This small molecule binds to this protein.
Small molecule (SMILES): Nc1nc2c(ncn2[C@@H]2O[C@H](CO[P](=O)(O)O[P](=O)(O)NP(=O)(O)O)[C@@H](O)[C@H]2O)c(=O)[nH]1

Sequence of chain 3.A:
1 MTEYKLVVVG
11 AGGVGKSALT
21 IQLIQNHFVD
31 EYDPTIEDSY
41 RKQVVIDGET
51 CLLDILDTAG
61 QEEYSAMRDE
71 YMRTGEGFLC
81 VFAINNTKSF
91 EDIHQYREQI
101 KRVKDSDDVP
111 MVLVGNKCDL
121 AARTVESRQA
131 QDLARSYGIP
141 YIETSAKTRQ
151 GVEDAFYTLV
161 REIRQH

Binding-site contacts:
Ligand atom O1B contacts residue LYS16 of chain 3.A at 2.8 Å (salt-bridge).
Ligand atom O1A contacts residue ALA18 of chain 3.A at 2.8 Å (h-bond).
Ligand atom O3A contacts residue GLY15 of chain 3.A at 3.2 Å (h-bond).
Ligand atom O1G contacts residue PRO34 of chain 3.A at 3.5 Å.
Ligand atom O3G contacts residue GLY60 of chain 3.A at 2.8 Å (h-bond).
Ligand atom O2G contacts residue THR35 of chain 3.A at 2.9 Å (h-bond).
Ligand atom O2B contacts residue SER17 of chain 3.A at 2.9 Å (h-bond).
Ligand atom N1 contacts residue ASP119 of chain 3.A at 2.8 Å (salt-bridge).
Ligand atom O3' contacts residue ASP30 of chain 3.A at 2.9 Å (salt-bridge).
Ligand atom O2' contacts residue ASP30 of chain 3.A at 3.1 Å (salt-bridge).
Ligand atom O2' contacts residue VAL29 of chain 3.A at 2.7 Å (h-bond).
Ligand atom O1B contacts residue GLY13 of chain 3.A at 3.6 Å (h-bond).
Ligand atom O2A contacts residue TYR32 of chain 3.A at 3.5 Å.
Ligand atom C2' contacts residue VAL29 of chain 3.A at 3.4 Å (hydrophobic).
Ligand atom O3G contacts residue LYS16 of chain 3.A at 2.6 Å (salt-bridge).
Ligand atom O6 contacts residue ALA146 of chain 3.A at 2.8 Å (h-bond).
Ligand atom O1B contacts residue GLY15 of chain 3.A at 3.0 Å (h-bond).
Ligand atom O1G contacts residue TYR32 of chain 3.A at 2.6 Å (h-bond).
Ligand atom PG contacts residue MG1 of chain 3.C at 3.2 Å.
Ligand atom O2B contacts residue LYS16 of chain 3.A at 3.5 Å (salt-bridge).
Ligand atom O6 contacts residue ASP119 of chain 3.A at 3.4 Å (salt-bridge).
Ligand atom C3' contacts residue GLU31 of chain 3.A at 3.5 Å.
Ligand atom PB contacts residue MG1 of chain 3.C at 3.2 Å.
Ligand atom O3G contacts residue GLY12 of chain 3.A at 3.5 Å.
Ligand atom O6 contacts residue ASN116 of chain 3.A at 3.3 Å (h-bond).
Ligand atom N2 contacts residue ASP119 of chain 3.A at 2.9 Å (salt-bridge).
Ligand atom O2B contacts residue MG1 of chain 3.C at 2.1 Å.
Ligand atom O1G contacts residue GLN61 of chain 3.A at 3.5 Å.
Ligand atom O2' contacts residue PHE28 of chain 3.A at 3.2 Å.
Ligand atom O4' contacts residue LYS117 of chain 3.A at 3.2 Å (salt-bridge).
Ligand atom N3B contacts residue MG1 of chain 3.C at 3.4 Å.
Ligand atom O1B contacts residue VAL14 of chain 3.A at 3.2 Å (h-bond).
Ligand atom O6 contacts residue LYS117 of chain 3.A at 3.4 Å.
Ligand atom N7 contacts residue ASN116 of chain 3.A at 3.1 Å (h-bond).
Ligand atom N3B contacts residue GLY13 of chain 3.A at 3.1 Å (h-bond).
Ligand atom O2G contacts residue MG1 of chain 3.C at 2.0 Å.
Ligand atom O1A contacts residue GLY15 of chain 3.A at 3.2 Å.
Ligand atom O1A contacts residue SER17 of chain 3.A at 3.4 Å (h-bond).
Ligand atom N3B contacts residue TYR32 of chain 3.A at 3.4 Å.
Ligand atom O6 contacts residue SER145 of chain 3.A at 3.4 Å.